Binding-site contacts:
Ligand atom O2 contacts residue ALA209 of chain 1.B at 4.1 Å.
Ligand atom O2 contacts residue MG1 of chain 1.P at 4.0 Å.
Ligand atom O1 contacts residue ARG210 of chain 1.B at 3.6 Å.
Ligand atom O2 contacts residue MET207 of chain 1.B at 4.4 Å.
Ligand atom O2 contacts residue MET276 of chain 1.B at 4.2 Å.
Ligand atom C1 contacts residue GLU188 of chain 1.B at 3.6 Å.
Ligand atom O2 contacts residue LYS186 of chain 1.B at 3.5 Å (salt-bridge).
Ligand atom O4 contacts residue GLU188 of chain 1.B at 3.1 Å (salt-bridge).
Ligand atom O4 contacts residue ALA209 of chain 1.B at 4.4 Å.
Ligand atom C1 contacts residue ALA209 of chain 1.B at 3.5 Å (hydrophobic).
Ligand atom O3 contacts residue GLU188 of chain 1.B at 3.0 Å (salt-bridge).
Ligand atom C2 contacts residue GLU188 of chain 1.B at 3.6 Å.
Ligand atom C2 contacts residue THR244 of chain 1.B at 4.2 Å.
Ligand atom O3 contacts residue GLY211 of chain 1.B at 3.6 Å.
Ligand atom C2 contacts residue ASP212 of chain 1.B at 4.4 Å.
Ligand atom C2 contacts residue MG1 of chain 1.P at 2.8 Å.
Ligand atom O1 contacts residue MG1 of chain 1.P at 4.2 Å.
Ligand atom C1 contacts residue MG1 of chain 1.P at 3.0 Å.
Ligand atom O4 contacts residue LYS186 of chain 1.B at 3.0 Å (salt-bridge).
Ligand atom O2 contacts residue ARG87 of chain 1.B at 3.9 Å.
Ligand atom O1 contacts residue ASP212 of chain 1.B at 4.0 Å.
Ligand atom O2 contacts residue THR244 of chain 1.B at 3.8 Å.
Ligand atom O3 contacts residue ALA209 of chain 1.B at 3.9 Å.
Ligand atom O4 contacts residue ASP212 of chain 1.B at 3.8 Å.
Ligand atom C2 contacts residue ALA209 of chain 1.B at 3.8 Å (hydrophobic).
Ligand atom C1 contacts residue GLY211 of chain 1.B at 3.8 Å.
Ligand atom O1 contacts residue GLY211 of chain 1.B at 3.0 Å (h-bond).
Ligand atom O1 contacts residue THR244 of chain 1.B at 2.5 Å (h-bond).
Ligand atom C1 contacts residue ASP212 of chain 1.B at 3.8 Å.
Ligand atom C2 contacts residue LYS186 of chain 1.B at 3.5 Å.
Ligand atom O1 contacts residue ALA209 of chain 1.B at 3.5 Å.
Ligand atom C1 contacts residue THR244 of chain 1.B at 3.6 Å.
Ligand atom O4 contacts residue MG1 of chain 1.P at 1.9 Å.
Ligand atom O3 contacts residue ASP212 of chain 1.B at 2.8 Å (salt-bridge).
Ligand atom O3 contacts residue MG1 of chain 1.P at 2.4 Å.

This small molecule binds to this protein.
Small molecule (SMILES): O=C([O-])C(=O)[O-]

Sequence of chain 1.B:
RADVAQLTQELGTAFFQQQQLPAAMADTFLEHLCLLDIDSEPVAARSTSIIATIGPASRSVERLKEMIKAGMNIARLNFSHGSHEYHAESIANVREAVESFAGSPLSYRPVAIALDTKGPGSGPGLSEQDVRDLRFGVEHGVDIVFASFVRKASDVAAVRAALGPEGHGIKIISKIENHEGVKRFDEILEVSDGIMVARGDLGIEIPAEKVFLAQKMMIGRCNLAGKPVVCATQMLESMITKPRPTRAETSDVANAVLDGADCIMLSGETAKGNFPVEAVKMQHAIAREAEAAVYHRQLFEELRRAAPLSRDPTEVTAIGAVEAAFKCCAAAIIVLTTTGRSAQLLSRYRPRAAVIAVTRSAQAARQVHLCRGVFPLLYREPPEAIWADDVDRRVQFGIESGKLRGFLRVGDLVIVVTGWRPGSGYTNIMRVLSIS